Sequence of chain 2.A:
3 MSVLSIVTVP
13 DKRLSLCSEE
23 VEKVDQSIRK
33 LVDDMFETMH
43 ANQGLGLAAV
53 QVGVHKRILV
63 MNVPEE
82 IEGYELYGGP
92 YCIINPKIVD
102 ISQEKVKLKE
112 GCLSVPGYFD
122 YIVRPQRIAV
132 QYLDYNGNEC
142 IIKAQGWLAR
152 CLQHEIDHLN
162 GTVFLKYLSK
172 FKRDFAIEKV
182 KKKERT

Binding-site contacts:
Ligand atom C10 contacts residue ARG151 of chain 2.A at 3.8 Å.
Ligand atom C18 contacts residue GLN45 of chain 2.A at 3.7 Å.
Ligand atom O20 contacts residue GLU111 of chain 2.A at 3.7 Å.
Ligand atom N1 contacts residue GLY48 of chain 2.A at 3.4 Å (h-bond).
Ligand atom O2 contacts residue GLN53 of chain 2.A at 2.7 Å (h-bond).
Ligand atom O4 contacts residue LEU114 of chain 2.A at 2.8 Å (h-bond).
Ligand atom C11 contacts residue TRP148 of chain 2.A at 3.8 Å (hydrophobic).
Ligand atom O4 contacts residue HIS155 of chain 2.A at 3.4 Å (h-bond).
Ligand atom O13 contacts residue LEU47 of chain 2.A at 2.9 Å (h-bond).
Ligand atom O4 contacts residue ZN1 of chain 2.B at 2.1 Å.
Ligand atom C9 contacts residue HIS155 of chain 2.A at 3.3 Å.
Ligand atom C3 contacts residue GLY48 of chain 2.A at 3.8 Å.
Ligand atom N1 contacts residue ZN1 of chain 2.B at 2.9 Å.
Ligand atom O13 contacts residue GLY46 of chain 2.A at 3.4 Å.
Ligand atom N1 contacts residue GLU156 of chain 2.A at 2.7 Å (salt-bridge).
Ligand atom N1 contacts residue GLN53 of chain 2.A at 3.4 Å (h-bond).
Ligand atom N14 contacts residue GLY112 of chain 2.A at 3.3 Å (h-bond).
Ligand atom O27 contacts residue TRP148 of chain 2.A at 3.8 Å.
Ligand atom O2 contacts residue HIS159 of chain 2.A at 2.8 Å (h-bond).
Ligand atom C6 contacts residue GLY112 of chain 2.A at 3.8 Å.
Ligand atom C17 contacts residue GLY112 of chain 2.A at 3.5 Å.
Ligand atom C26 contacts residue LYS110 of chain 2.A at 3.6 Å.
Ligand atom O4 contacts residue CYS113 of chain 2.A at 3.2 Å (h-bond).
Ligand atom C17 contacts residue CYS113 of chain 2.A at 3.7 Å (hydrophobic).
Ligand atom C10 contacts residue HIS155 of chain 2.A at 3.8 Å.
Ligand atom C3 contacts residue LEU114 of chain 2.A at 3.7 Å (hydrophobic).
Ligand atom O27 contacts residue LYS110 of chain 2.A at 2.9 Å (salt-bridge).
Ligand atom O4 contacts residue GLN53 of chain 2.A at 3.2 Å (h-bond).
Ligand atom C3 contacts residue ZN1 of chain 2.B at 2.8 Å.
Ligand atom O20 contacts residue GLY112 of chain 2.A at 2.8 Å (h-bond).
Ligand atom C17 contacts residue PHE120 of chain 2.A at 3.6 Å (hydrophobic).
Ligand atom C11 contacts residue ARG151 of chain 2.A at 3.8 Å.
Ligand atom O2 contacts residue ZN1 of chain 2.B at 2.3 Å.
Ligand atom C3 contacts residue GLU156 of chain 2.A at 3.8 Å.
Ligand atom C7 contacts residue GLU156 of chain 2.A at 3.4 Å.
Ligand atom C5 contacts residue GLY48 of chain 2.A at 3.5 Å.
Ligand atom C3 contacts residue HIS155 of chain 2.A at 3.6 Å.
Ligand atom O2 contacts residue GLU156 of chain 2.A at 2.8 Å (salt-bridge).
Ligand atom N1 contacts residue HIS155 of chain 2.A at 3.6 Å (h-bond).
Ligand atom O2 contacts residue HIS155 of chain 2.A at 3.2 Å.

This protein binds this small molecule.
Small molecule (SMILES): CCCCC[C@H](CC(=O)NO)C(=O)N[C@H](C(=O)N1CCC[C@H]1CO)C(C)C